A protein and the small-molecule ligand that binds it are described below.
Small molecule (SMILES): OC[C@H]1O[C@H](Oc2c[nH]c3ccc(Br)c(Cl)c23)[C@@H](O)[C@@H](O)[C@@H]1O

Binding-site contacts:
Ligand atom N1 contacts residue TYR12 of chain 1.D at 4.2 Å.
Ligand atom O5 contacts residue LEU99 of chain 1.D at 3.1 Å (h-bond).
Ligand atom C14 contacts residue LEU99 of chain 1.D at 4.0 Å (hydrophobic).
Ligand atom C4 contacts residue ASP208 of chain 1.D at 3.4 Å.
Ligand atom C5 contacts residue LEU99 of chain 1.D at 3.9 Å (hydrophobic).
Ligand atom O6 contacts residue LEU99 of chain 1.D at 3.1 Å (h-bond).
Ligand atom C5 contacts residue TYR12 of chain 1.D at 4.1 Å (hydrophobic).
Ligand atom O3 contacts residue ARG228 of chain 1.D at 2.8 Å (salt-bridge).
Ligand atom C8 contacts residue LEU99 of chain 1.D at 3.7 Å (hydrophobic).
Ligand atom O4 contacts residue ARG228 of chain 1.D at 3.4 Å (salt-bridge).
Ligand atom O6 contacts residue ASP208 of chain 1.D at 3.1 Å (salt-bridge).
Ligand atom C4 contacts residue GLY227 of chain 1.D at 4.2 Å.
Ligand atom C5 contacts residue ASP208 of chain 1.D at 4.1 Å.
Ligand atom O4 contacts residue ASP208 of chain 1.D at 2.7 Å (salt-bridge).
Ligand atom C3 contacts residue ARG228 of chain 1.D at 3.9 Å.
Ligand atom C4 contacts residue ARG228 of chain 1.D at 3.8 Å.
Ligand atom C10 contacts residue LEU99 of chain 1.D at 4.2 Å (hydrophobic).
Ligand atom O4 contacts residue ASN14 of chain 1.D at 3.0 Å (h-bond).
Ligand atom O2 contacts residue GLY98 of chain 1.D at 3.6 Å.
Ligand atom C9 contacts residue LEU99 of chain 1.D at 3.4 Å (hydrophobic).
Ligand atom O6 contacts residue GLY98 of chain 1.D at 3.2 Å.
Ligand atom O6 contacts residue TYR100 of chain 1.D at 2.9 Å (h-bond).
Ligand atom N1 contacts residue LEU99 of chain 1.D at 3.7 Å.
Ligand atom O6 contacts residue ALA207 of chain 1.D at 3.3 Å.
Ligand atom O3 contacts residue GLY227 of chain 1.D at 3.6 Å.
Ligand atom O4 contacts residue GLY227 of chain 1.D at 4.1 Å.
Ligand atom C7 contacts residue LEU99 of chain 1.D at 4.2 Å (hydrophobic).
Ligand atom C6 contacts residue ALA207 of chain 1.D at 3.6 Å (hydrophobic).
Ligand atom C12 contacts residue LEU99 of chain 1.D at 3.5 Å (hydrophobic).
Ligand atom C1 contacts residue LEU99 of chain 1.D at 3.8 Å (hydrophobic).
Ligand atom O2 contacts residue LEU99 of chain 1.D at 3.4 Å (h-bond).
Ligand atom C11 contacts residue LEU99 of chain 1.D at 4.2 Å (hydrophobic).
Ligand atom C6 contacts residue LEU99 of chain 1.D at 3.9 Å (hydrophobic).
Ligand atom C6 contacts residue TYR100 of chain 1.D at 3.8 Å (hydrophobic).
Ligand atom O5 contacts residue GLY98 of chain 1.D at 4.2 Å.
Ligand atom O4 contacts residue TYR12 of chain 1.D at 3.9 Å.
Ligand atom C11 contacts residue TYR12 of chain 1.D at 3.7 Å (hydrophobic).
Ligand atom C6 contacts residue TYR12 of chain 1.D at 4.0 Å (hydrophobic).
Ligand atom C6 contacts residue ASP208 of chain 1.D at 3.6 Å.
Ligand atom C4 contacts residue ASN14 of chain 1.D at 4.1 Å.

Sequence of chain 1.D:
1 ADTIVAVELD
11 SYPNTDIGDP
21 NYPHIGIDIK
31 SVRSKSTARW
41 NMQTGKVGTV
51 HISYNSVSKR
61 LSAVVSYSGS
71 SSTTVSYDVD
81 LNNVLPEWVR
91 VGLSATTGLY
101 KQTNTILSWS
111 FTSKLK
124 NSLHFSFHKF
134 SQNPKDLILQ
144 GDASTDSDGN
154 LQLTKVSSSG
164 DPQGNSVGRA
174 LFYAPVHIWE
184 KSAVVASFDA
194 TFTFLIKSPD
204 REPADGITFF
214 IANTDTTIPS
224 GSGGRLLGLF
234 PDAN